Sequence of chain 6.A:
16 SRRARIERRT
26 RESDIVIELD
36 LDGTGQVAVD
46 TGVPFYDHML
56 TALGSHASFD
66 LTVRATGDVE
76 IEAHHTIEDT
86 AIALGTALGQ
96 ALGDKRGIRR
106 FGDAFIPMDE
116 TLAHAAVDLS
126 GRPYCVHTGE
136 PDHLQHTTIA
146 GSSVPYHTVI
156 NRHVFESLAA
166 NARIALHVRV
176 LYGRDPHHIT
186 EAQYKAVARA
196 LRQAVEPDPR

Sequence of chain 22.A:
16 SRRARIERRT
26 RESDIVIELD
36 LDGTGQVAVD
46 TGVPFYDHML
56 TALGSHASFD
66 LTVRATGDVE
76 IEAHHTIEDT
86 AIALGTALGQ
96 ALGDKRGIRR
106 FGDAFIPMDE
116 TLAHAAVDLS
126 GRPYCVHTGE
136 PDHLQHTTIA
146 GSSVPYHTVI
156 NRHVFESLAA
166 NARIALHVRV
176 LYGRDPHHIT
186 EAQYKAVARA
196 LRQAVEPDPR

Binding-site contacts:
Ligand atom C6 contacts residue GLU83 of chain 22.A at 4.0 Å.
Ligand atom C6 contacts residue HIS79 of chain 22.A at 3.1 Å.
Ligand atom N5 contacts residue HIS80 of chain 22.A at 3.0 Å (h-bond).
Ligand atom C2 contacts residue GLU186 of chain 6.A at 3.8 Å.
Ligand atom N7 contacts residue GLU83 of chain 22.A at 3.1 Å (salt-bridge).
Ligand atom N8 contacts residue MET113 of chain 6.A at 3.5 Å.
Ligand atom C2 contacts residue HIS80 of chain 22.A at 3.8 Å.
Ligand atom C4 contacts residue MET113 of chain 6.A at 3.5 Å (hydrophobic).
Ligand atom N3 contacts residue HIS53 of chain 6.A at 3.3 Å (h-bond).
Ligand atom C9 contacts residue GLU83 of chain 22.A at 3.6 Å.
Ligand atom C6 contacts residue MET113 of chain 6.A at 3.6 Å (hydrophobic).
Ligand atom N7 contacts residue HIS79 of chain 22.A at 3.1 Å (h-bond).
Ligand atom C9 contacts residue ARG127 of chain 3.A at 3.4 Å.
Ligand atom N7 contacts residue HIS183 of chain 6.A at 3.4 Å (h-bond).
Ligand atom N3 contacts residue MN1 of chain 6.C at 2.3 Å.
Ligand atom C1 contacts residue HIS80 of chain 22.A at 3.9 Å.
Ligand atom N5 contacts residue MET113 of chain 6.A at 3.6 Å.
Ligand atom N7 contacts residue MN1 of chain 22.B at 2.4 Å.
Ligand atom C6 contacts residue MN1 of chain 6.C at 3.4 Å.
Ligand atom C6 contacts residue HIS80 of chain 22.A at 3.8 Å.
Ligand atom N8 contacts residue MN1 of chain 22.B at 3.4 Å.
Ligand atom C6 contacts residue HIS182 of chain 6.A at 3.5 Å.
Ligand atom N5 contacts residue GLU186 of chain 6.A at 3.3 Å (salt-bridge).
Ligand atom C9 contacts residue MET113 of chain 6.A at 4.1 Å (hydrophobic).
Ligand atom C6 contacts residue HIS183 of chain 6.A at 3.8 Å.
Ligand atom N3 contacts residue HIS80 of chain 22.A at 3.3 Å (h-bond).
Ligand atom N3 contacts residue GLU186 of chain 6.A at 3.0 Å (salt-bridge).
Ligand atom C4 contacts residue HIS80 of chain 22.A at 3.6 Å.
Ligand atom N7 contacts residue MET113 of chain 6.A at 3.5 Å.
Ligand atom C9 contacts residue MN1 of chain 22.B at 3.8 Å.
Ligand atom C1 contacts residue MN1 of chain 6.C at 4.2 Å.
Ligand atom C6 contacts residue MN1 of chain 22.B at 3.3 Å.
Ligand atom C6 contacts residue GLU186 of chain 6.A at 4.1 Å.
Ligand atom C2 contacts residue MN1 of chain 6.C at 3.3 Å.
Ligand atom N5 contacts residue MN1 of chain 6.C at 2.3 Å.
Ligand atom C4 contacts residue MN1 of chain 6.C at 3.1 Å.
Ligand atom C1 contacts residue GLU27 of chain 22.A at 3.6 Å.
Ligand atom N8 contacts residue GLU83 of chain 22.A at 3.5 Å (salt-bridge).
Ligand atom C4 contacts residue GLU186 of chain 6.A at 4.0 Å.
Ligand atom N5 contacts residue HIS182 of chain 6.A at 3.2 Å (h-bond).

Sequence of chain 3.A:
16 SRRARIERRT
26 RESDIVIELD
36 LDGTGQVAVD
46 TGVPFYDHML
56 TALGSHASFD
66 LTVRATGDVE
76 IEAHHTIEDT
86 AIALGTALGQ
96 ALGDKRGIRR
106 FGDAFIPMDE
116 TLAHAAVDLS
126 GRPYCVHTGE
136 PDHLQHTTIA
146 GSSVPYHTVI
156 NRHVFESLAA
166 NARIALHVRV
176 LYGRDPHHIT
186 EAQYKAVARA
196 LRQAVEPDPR

This protein binds this small molecule.
Small molecule (SMILES): C[C@H](N)c1ncnn1C